Sequence of chain 1.B:
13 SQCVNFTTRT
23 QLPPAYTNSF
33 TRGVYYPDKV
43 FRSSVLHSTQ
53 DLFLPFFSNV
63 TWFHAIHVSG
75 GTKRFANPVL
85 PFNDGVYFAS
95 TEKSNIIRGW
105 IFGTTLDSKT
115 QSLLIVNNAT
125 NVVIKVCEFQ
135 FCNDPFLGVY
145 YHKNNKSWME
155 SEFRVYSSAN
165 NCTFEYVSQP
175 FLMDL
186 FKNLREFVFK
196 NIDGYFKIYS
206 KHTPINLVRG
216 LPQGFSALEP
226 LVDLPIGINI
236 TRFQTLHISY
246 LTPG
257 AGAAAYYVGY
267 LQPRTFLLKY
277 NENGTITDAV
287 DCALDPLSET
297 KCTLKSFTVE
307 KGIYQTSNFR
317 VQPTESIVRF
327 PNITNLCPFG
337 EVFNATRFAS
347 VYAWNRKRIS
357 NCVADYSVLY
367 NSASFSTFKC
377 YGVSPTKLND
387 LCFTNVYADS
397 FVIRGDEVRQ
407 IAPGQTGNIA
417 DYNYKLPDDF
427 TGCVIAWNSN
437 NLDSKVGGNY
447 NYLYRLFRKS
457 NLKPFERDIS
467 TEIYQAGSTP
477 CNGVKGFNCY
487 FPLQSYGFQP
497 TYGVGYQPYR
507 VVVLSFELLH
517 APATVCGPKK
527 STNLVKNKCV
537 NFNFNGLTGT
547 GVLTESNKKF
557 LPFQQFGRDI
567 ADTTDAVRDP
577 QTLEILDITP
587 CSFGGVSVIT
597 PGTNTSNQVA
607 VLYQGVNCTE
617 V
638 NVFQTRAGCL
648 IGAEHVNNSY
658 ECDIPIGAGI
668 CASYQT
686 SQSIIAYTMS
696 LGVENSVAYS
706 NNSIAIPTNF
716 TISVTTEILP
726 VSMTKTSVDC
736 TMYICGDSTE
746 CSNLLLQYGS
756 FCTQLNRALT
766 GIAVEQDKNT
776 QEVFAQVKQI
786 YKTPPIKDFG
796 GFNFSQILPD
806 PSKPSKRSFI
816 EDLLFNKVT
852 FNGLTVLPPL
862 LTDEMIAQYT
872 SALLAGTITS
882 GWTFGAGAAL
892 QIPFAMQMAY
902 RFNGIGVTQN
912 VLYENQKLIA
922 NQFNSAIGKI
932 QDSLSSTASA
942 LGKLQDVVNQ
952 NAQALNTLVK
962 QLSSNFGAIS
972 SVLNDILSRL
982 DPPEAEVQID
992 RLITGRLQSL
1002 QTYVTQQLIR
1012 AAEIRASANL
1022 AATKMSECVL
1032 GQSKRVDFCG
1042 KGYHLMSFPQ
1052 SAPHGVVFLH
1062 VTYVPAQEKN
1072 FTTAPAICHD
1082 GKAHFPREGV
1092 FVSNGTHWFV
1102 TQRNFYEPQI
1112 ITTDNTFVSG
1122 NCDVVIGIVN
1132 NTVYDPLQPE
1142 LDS

Binding-site contacts:
Ligand atom C1 contacts residue PHE1100 of chain 1.B at 4.4 Å (hydrophobic).
Ligand atom C1 contacts residue THR1097 of chain 1.B at 4.1 Å.
Ligand atom C2 contacts residue THR1097 of chain 1.B at 4.1 Å.
Ligand atom C3 contacts residue THR1097 of chain 1.B at 4.2 Å.
Ligand atom C2 contacts residue HIS1098 of chain 1.B at 4.2 Å.
Ligand atom O6 contacts residue PHE1100 of chain 1.B at 3.8 Å.
Ligand atom C5 contacts residue ASN1095 of chain 1.B at 3.7 Å.
Ligand atom C1 contacts residue ASN1095 of chain 1.B at 1.4 Å.
Ligand atom C6 contacts residue PHE1100 of chain 1.B at 3.6 Å (hydrophobic).
Ligand atom O5 contacts residue PHE1100 of chain 1.B at 3.7 Å.
Ligand atom O7 contacts residue ASN1095 of chain 1.B at 3.0 Å (h-bond).
Ligand atom C8 contacts residue HIS1098 of chain 1.B at 4.1 Å.
Ligand atom O4 contacts residue HIS1098 of chain 1.B at 3.9 Å.
Ligand atom C2 contacts residue ASN1095 of chain 1.B at 2.4 Å.
Ligand atom C7 contacts residue HIS1098 of chain 1.B at 4.0 Å.
Ligand atom N2 contacts residue ASN1095 of chain 1.B at 2.9 Å (h-bond).
Ligand atom C5 contacts residue HIS1098 of chain 1.B at 3.6 Å.
Ligand atom C3 contacts residue ASN1095 of chain 1.B at 3.8 Å.
Ligand atom C4 contacts residue HIS1098 of chain 1.B at 4.1 Å.
Ligand atom O5 contacts residue HIS1098 of chain 1.B at 4.0 Å.
Ligand atom O5 contacts residue ASN1095 of chain 1.B at 2.4 Å (h-bond).
Ligand atom C8 contacts residue ASN1095 of chain 1.B at 3.2 Å.
Ligand atom C4 contacts residue ASN1095 of chain 1.B at 4.2 Å.
Ligand atom O7 contacts residue HIS1098 of chain 1.B at 3.7 Å.
Ligand atom C5 contacts residue PHE1100 of chain 1.B at 4.0 Å (hydrophobic).
Ligand atom C1 contacts residue HIS1098 of chain 1.B at 3.7 Å.
Ligand atom N2 contacts residue THR1097 of chain 1.B at 3.6 Å (h-bond).
Ligand atom C3 contacts residue HIS1098 of chain 1.B at 3.8 Å.
Ligand atom C7 contacts residue ASN1095 of chain 1.B at 3.1 Å.

This protein binds this small molecule.
Small molecule (SMILES): CC(=O)N[C@H]1[C@H](O[C@H]2[C@H](O)[C@@H](NC(C)=O)CO[C@@H]2CO)O[C@H](CO)[C@@H](O)[C@@H]1O